Binding-site contacts:
Ligand atom N contacts residue THR23 of chain 2.A at 2.8 Å (h-bond).
Ligand atom OXT contacts residue SER51 of chain 2.A at 2.7 Å (h-bond).
Ligand atom C contacts residue GLY25 of chain 2.A at 3.4 Å.
Ligand atom CG contacts residue SER51 of chain 2.A at 3.9 Å.
Ligand atom OXT contacts residue THR47 of chain 2.B at 3.6 Å.
Ligand atom CA contacts residue SER51 of chain 2.A at 3.9 Å.
Ligand atom CB contacts residue THR28 of chain 2.A at 3.5 Å.
Ligand atom O contacts residue THR50 of chain 2.B at 2.9 Å (h-bond).
Ligand atom O contacts residue GLY25 of chain 2.A at 3.8 Å.
Ligand atom CA contacts residue THR28 of chain 2.A at 3.2 Å.
Ligand atom CB contacts residue THR23 of chain 2.A at 3.7 Å.
Ligand atom CD1 contacts residue GLN45 of chain 2.B at 3.5 Å.
Ligand atom CE2 contacts residue ALA44 of chain 2.B at 3.9 Å (hydrophobic).
Ligand atom CH2 contacts residue GLY21 of chain 2.B at 3.5 Å.
Ligand atom OXT contacts residue ARG24 of chain 2.A at 3.5 Å.
Ligand atom CA contacts residue THR23 of chain 2.A at 3.8 Å.
Ligand atom CE2 contacts residue GLN45 of chain 2.B at 3.9 Å.
Ligand atom CD1 contacts residue ALA52 of chain 2.A at 4.0 Å (hydrophobic).
Ligand atom OXT contacts residue THR23 of chain 2.A at 3.8 Å.
Ligand atom O contacts residue HIS49 of chain 2.B at 3.8 Å.
Ligand atom CZ2 contacts residue ALA44 of chain 2.B at 3.8 Å (hydrophobic).
Ligand atom CE3 contacts residue HIS31 of chain 2.B at 3.8 Å.
Ligand atom N contacts residue GLY25 of chain 2.A at 2.8 Å (h-bond).
Ligand atom N contacts residue ASP27 of chain 2.A at 3.1 Å (salt-bridge).
Ligand atom C contacts residue THR50 of chain 2.B at 3.9 Å.
Ligand atom CZ2 contacts residue THR50 of chain 2.B at 3.9 Å.
Ligand atom CZ2 contacts residue ILE53 of chain 2.B at 3.8 Å (hydrophobic).
Ligand atom OXT contacts residue GLY25 of chain 2.A at 3.1 Å (h-bond).
Ligand atom N contacts residue THR28 of chain 2.A at 2.8 Å (h-bond).
Ligand atom CA contacts residue GLY25 of chain 2.A at 3.5 Å.
Ligand atom CD1 contacts residue THR47 of chain 2.B at 3.9 Å.
Ligand atom NE1 contacts residue ALA44 of chain 2.B at 3.8 Å.
Ligand atom CB contacts residue SER51 of chain 2.A at 3.4 Å.
Ligand atom C contacts residue THR47 of chain 2.B at 3.5 Å.
Ligand atom C contacts residue SER51 of chain 2.A at 3.5 Å.
Ligand atom CD1 contacts residue SER51 of chain 2.A at 3.5 Å.
Ligand atom CD2 contacts residue THR50 of chain 2.B at 4.0 Å.
Ligand atom O contacts residue THR47 of chain 2.B at 2.6 Å (h-bond).
Ligand atom CZ3 contacts residue GLY21 of chain 2.B at 3.7 Å.
Ligand atom NE1 contacts residue GLN45 of chain 2.B at 2.8 Å (h-bond).

Sequence of chain 2.B:
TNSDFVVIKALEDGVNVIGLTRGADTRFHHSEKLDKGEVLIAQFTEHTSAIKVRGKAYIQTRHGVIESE

The small molecule below binds the protein below.
Small molecule (SMILES): N[C@@H](Cc1c[nH]c2ccccc12)C(=O)O

Sequence of chain 2.A:
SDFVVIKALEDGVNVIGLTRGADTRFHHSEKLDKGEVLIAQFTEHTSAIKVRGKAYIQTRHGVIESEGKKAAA